Sequence of chain 1.A:
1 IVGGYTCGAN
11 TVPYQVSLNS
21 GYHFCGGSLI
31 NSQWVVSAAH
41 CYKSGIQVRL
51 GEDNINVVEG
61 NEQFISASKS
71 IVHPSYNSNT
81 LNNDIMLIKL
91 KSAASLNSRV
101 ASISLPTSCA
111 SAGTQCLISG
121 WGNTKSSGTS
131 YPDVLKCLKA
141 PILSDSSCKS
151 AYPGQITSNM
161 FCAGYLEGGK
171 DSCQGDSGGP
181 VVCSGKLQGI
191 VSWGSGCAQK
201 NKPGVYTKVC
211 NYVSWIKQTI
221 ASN

A small-molecule ligand and the protein it binds are described below.
Small molecule (SMILES): [H]/N=C(\N)N1CCC(CNC(=O)[C@@H]2CCCN2C(=O)[C@H](N)Cc2ccccc2)CC1

Binding-site contacts:
Ligand atom N2 contacts residue GLY194 of chain 1.A at 3.7 Å.
Ligand atom C7 contacts residue LEU81 of chain 1.A at 3.8 Å (hydrophobic).
Ligand atom C2 contacts residue SER192 of chain 1.A at 3.7 Å.
Ligand atom C19 contacts residue GLN174 of chain 1.A at 3.5 Å.
Ligand atom C contacts residue SER172 of chain 1.A at 3.3 Å.
Ligand atom N contacts residue GLY196 of chain 1.A at 2.9 Å (h-bond).
Ligand atom N contacts residue GLY194 of chain 1.A at 3.6 Å.
Ligand atom C5 contacts residue SER192 of chain 1.A at 3.8 Å.
Ligand atom N2 contacts residue SER172 of chain 1.A at 3.8 Å.
Ligand atom N3 contacts residue SER177 of chain 1.A at 3.7 Å.
Ligand atom C18 contacts residue TRP193 of chain 1.A at 3.5 Å (hydrophobic).
Ligand atom C10 contacts residue TRP193 of chain 1.A at 3.8 Å (hydrophobic).
Ligand atom O1 contacts residue GLY194 of chain 1.A at 3.1 Å (h-bond).
Ligand atom O1 contacts residue TRP193 of chain 1.A at 3.1 Å.
Ligand atom N1 contacts residue ASP171 of chain 1.A at 2.9 Å (salt-bridge).
Ligand atom C20 contacts residue GLY196 of chain 1.A at 3.4 Å.
Ligand atom N5 contacts residue GLY194 of chain 1.A at 2.8 Å (h-bond).
Ligand atom C6 contacts residue LEU81 of chain 1.A at 3.8 Å (hydrophobic).
Ligand atom N3 contacts residue SER192 of chain 1.A at 3.0 Å (h-bond).
Ligand atom N3 contacts residue HIS40 of chain 1.A at 3.7 Å.
Ligand atom O contacts residue GLN174 of chain 1.A at 3.1 Å (h-bond).
Ligand atom N contacts residue ASP171 of chain 1.A at 2.9 Å (salt-bridge).
Ligand atom C15 contacts residue ASN79 of chain 1.A at 3.6 Å.
Ligand atom N2 contacts residue TRP193 of chain 1.A at 3.7 Å.
Ligand atom N1 contacts residue TRP193 of chain 1.A at 3.8 Å.
Ligand atom N1 contacts residue SER172 of chain 1.A at 3.0 Å (h-bond).
Ligand atom C1 contacts residue CYS173 of chain 1.A at 3.8 Å (hydrophobic).
Ligand atom C6 contacts residue SER192 of chain 1.A at 3.6 Å.
Ligand atom N contacts residue SER172 of chain 1.A at 3.5 Å (h-bond).
Ligand atom C20 contacts residue GLY194 of chain 1.A at 3.8 Å.
Ligand atom C11 contacts residue GLY194 of chain 1.A at 3.7 Å.
Ligand atom C1 contacts residue SER172 of chain 1.A at 3.5 Å.
Ligand atom C4 contacts residue SER177 of chain 1.A at 3.2 Å.
Ligand atom C4 contacts residue GLN174 of chain 1.A at 3.8 Å.
Ligand atom C17 contacts residue LEU81 of chain 1.A at 3.5 Å (hydrophobic).
Ligand atom C16 contacts residue ASN79 of chain 1.A at 3.2 Å.
Ligand atom N1 contacts residue GLY204 of chain 1.A at 3.4 Å.
Ligand atom C2 contacts residue VAL191 of chain 1.A at 3.8 Å (hydrophobic).
Ligand atom C16 contacts residue LEU81 of chain 1.A at 3.7 Å (hydrophobic).
Ligand atom C contacts residue ASP171 of chain 1.A at 3.6 Å.